Sequence of chain 2.A:
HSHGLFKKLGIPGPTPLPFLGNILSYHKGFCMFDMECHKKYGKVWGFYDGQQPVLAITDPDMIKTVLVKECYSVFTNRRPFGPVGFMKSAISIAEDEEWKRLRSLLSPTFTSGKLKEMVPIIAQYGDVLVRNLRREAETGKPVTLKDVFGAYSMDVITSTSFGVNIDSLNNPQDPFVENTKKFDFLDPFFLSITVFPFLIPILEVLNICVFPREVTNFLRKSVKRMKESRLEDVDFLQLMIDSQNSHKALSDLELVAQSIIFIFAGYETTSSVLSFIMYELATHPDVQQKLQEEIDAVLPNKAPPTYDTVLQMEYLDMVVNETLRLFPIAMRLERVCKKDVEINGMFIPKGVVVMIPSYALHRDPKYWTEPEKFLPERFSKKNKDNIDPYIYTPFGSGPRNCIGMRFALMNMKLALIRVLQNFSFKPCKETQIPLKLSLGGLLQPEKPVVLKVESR

This small molecule binds to this protein.
Small molecule (SMILES): CC(C)(C)OC(=O)N[C@H](CSC[C@@H](Nc1ccccc1)C(=O)NCc1cccnc1)Cc1c[nH]c2ccccc12

Binding-site contacts:
Ligand atom C10 contacts residue PHE195 of chain 2.A at 3.8 Å (hydrophobic).
Ligand atom C01 contacts residue ARG86 of chain 2.A at 3.0 Å.
Ligand atom C17 contacts residue PHE284 of chain 2.A at 3.6 Å (hydrophobic).
Ligand atom N14 contacts residue PHE284 of chain 2.A at 3.7 Å.
Ligand atom C29 contacts residue THR289 of chain 2.A at 3.5 Å.
Ligand atom C15 contacts residue PHE221 of chain 2.A at 3.9 Å (hydrophobic).
Ligand atom O22 contacts residue SER99 of chain 2.A at 2.5 Å (h-bond).
Ligand atom C03 contacts residue PHE88 of chain 2.A at 3.8 Å (hydrophobic).
Ligand atom O05 contacts residue PHE88 of chain 2.A at 3.6 Å.
Ligand atom C19 contacts residue PHE221 of chain 2.A at 3.8 Å (hydrophobic).
Ligand atom C16 contacts residue PHE284 of chain 2.A at 3.7 Å (hydrophobic).
Ligand atom C26 contacts residue HEM1 of chain 2.B at 2.9 Å.
Ligand atom S11 contacts residue PHE88 of chain 2.A at 3.9 Å.
Ligand atom C16 contacts residue PHE221 of chain 2.A at 3.6 Å (hydrophobic).
Ligand atom C28 contacts residue THR289 of chain 2.A at 3.7 Å.
Ligand atom C19 contacts residue PHE284 of chain 2.A at 3.9 Å (hydrophobic).
Ligand atom C39 contacts residue HEM1 of chain 2.B at 3.1 Å.
Ligand atom C01 contacts residue ARG85 of chain 2.A at 3.3 Å.
Ligand atom C03 contacts residue ARG86 of chain 2.A at 3.5 Å.
Ligand atom N23 contacts residue PHE284 of chain 2.A at 3.5 Å.
Ligand atom C18 contacts residue PHE221 of chain 2.A at 3.5 Å (hydrophobic).
Ligand atom C21 contacts residue SER99 of chain 2.A at 3.6 Å.
Ligand atom C40 contacts residue HEM1 of chain 2.B at 3.6 Å.
Ligand atom O22 contacts residue ILE281 of chain 2.A at 3.5 Å.
Ligand atom C15 contacts residue PHE284 of chain 2.A at 3.6 Å (hydrophobic).
Ligand atom O07 contacts residue ILE100 of chain 2.A at 3.6 Å.
Ligand atom C25 contacts residue ALA285 of chain 2.A at 3.3 Å (hydrophobic).
Ligand atom C24 contacts residue ALA285 of chain 2.A at 3.5 Å (hydrophobic).
Ligand atom C26 contacts residue ALA285 of chain 2.A at 3.6 Å (hydrophobic).
Ligand atom C10 contacts residue PHE88 of chain 2.A at 3.5 Å (hydrophobic).
Ligand atom C17 contacts residue PHE221 of chain 2.A at 3.4 Å (hydrophobic).
Ligand atom C02 contacts residue ARG86 of chain 2.A at 3.8 Å.
Ligand atom C30 contacts residue ALA285 of chain 2.A at 3.8 Å (hydrophobic).
Ligand atom C04 contacts residue ARG85 of chain 2.A at 3.4 Å.
Ligand atom C30 contacts residue PHE284 of chain 2.A at 3.8 Å (hydrophobic).
Ligand atom C04 contacts residue SER99 of chain 2.A at 3.4 Å.
Ligand atom C24 contacts residue ILE281 of chain 2.A at 3.9 Å (hydrophobic).
Ligand atom N27 contacts residue HEM1 of chain 2.B at 2.2 Å.
Ligand atom C28 contacts residue HEM1 of chain 2.B at 3.1 Å.
Ligand atom C38 contacts residue SER99 of chain 2.A at 3.6 Å.